Binding-site contacts:
Ligand atom C7 contacts residue ASN104 of chain 1.B at 3.7 Å.
Ligand atom N2 contacts residue ASN104 of chain 1.B at 3.0 Å (h-bond).
Ligand atom C1 contacts residue ASN104 of chain 1.B at 1.4 Å.
Ligand atom C5 contacts residue TYR97 of chain 1.B at 3.8 Å (hydrophobic).
Ligand atom C4 contacts residue ASN104 of chain 1.B at 4.2 Å.
Ligand atom O5 contacts residue ASN104 of chain 1.B at 2.4 Å (h-bond).
Ligand atom C2 contacts residue ASN104 of chain 1.B at 2.5 Å.
Ligand atom C1 contacts residue TYR97 of chain 1.B at 4.1 Å (hydrophobic).
Ligand atom O7 contacts residue ASN104 of chain 1.B at 4.0 Å.
Ligand atom C3 contacts residue ASN104 of chain 1.B at 3.8 Å.
Ligand atom O5 contacts residue TYR97 of chain 1.B at 3.9 Å.
Ligand atom C5 contacts residue ASN104 of chain 1.B at 3.7 Å.
Ligand atom C8 contacts residue VAL99 of chain 1.B at 3.3 Å (hydrophobic).
Ligand atom C6 contacts residue TYR97 of chain 1.B at 4.0 Å (hydrophobic).
Ligand atom C7 contacts residue VAL99 of chain 1.B at 4.2 Å (hydrophobic).

This small molecule binds to this protein.
Small molecule (SMILES): CC(=O)N[C@@H]1[C@@H](O)[C@H](O)[C@@H](CO)O[C@H]1O

Sequence of chain 1.B:
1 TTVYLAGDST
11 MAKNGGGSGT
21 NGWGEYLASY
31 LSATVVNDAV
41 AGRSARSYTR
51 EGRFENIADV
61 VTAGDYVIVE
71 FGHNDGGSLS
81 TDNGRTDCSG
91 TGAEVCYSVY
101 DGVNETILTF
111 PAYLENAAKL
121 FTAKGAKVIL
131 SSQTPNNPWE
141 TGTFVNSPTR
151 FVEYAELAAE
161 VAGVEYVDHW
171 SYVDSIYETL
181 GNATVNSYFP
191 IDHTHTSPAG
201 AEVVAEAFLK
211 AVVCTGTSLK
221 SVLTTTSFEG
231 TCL